Binding-site contacts:
Ligand atom C8 contacts residue ASN349 of chain 1.A at 4.0 Å.
Ligand atom C4 contacts residue ASN349 of chain 1.A at 4.2 Å.
Ligand atom C8 contacts residue THR378 of chain 1.A at 3.9 Å.
Ligand atom C3 contacts residue ASN349 of chain 1.A at 3.6 Å.
Ligand atom C1 contacts residue ASN349 of chain 1.A at 1.4 Å.
Ligand atom O7 contacts residue ASN349 of chain 1.A at 3.6 Å (h-bond).
Ligand atom C8 contacts residue GLY345 of chain 1.A at 3.6 Å.
Ligand atom C2 contacts residue ASN349 of chain 1.A at 2.4 Å.
Ligand atom O5 contacts residue ASN349 of chain 1.A at 2.4 Å (h-bond).
Ligand atom C8 contacts residue PHE379 of chain 1.A at 4.2 Å (hydrophobic).
Ligand atom N2 contacts residue ASN349 of chain 1.A at 2.8 Å (h-bond).
Ligand atom C7 contacts residue ASN349 of chain 1.A at 3.4 Å.
Ligand atom C5 contacts residue ASN349 of chain 1.A at 3.7 Å.

This small molecule binds to this protein.
Small molecule (SMILES): CC(=O)N[C@H]1[C@H](O[C@H]2[C@H](O)[C@@H](NC(C)=O)CO[C@@H]2CO)O[C@H](CO)[C@@H](O[C@@H]2O[C@H](CO)[C@@H](O)[C@H](O)[C@@H]2O)[C@@H]1O

Sequence of chain 1.A:
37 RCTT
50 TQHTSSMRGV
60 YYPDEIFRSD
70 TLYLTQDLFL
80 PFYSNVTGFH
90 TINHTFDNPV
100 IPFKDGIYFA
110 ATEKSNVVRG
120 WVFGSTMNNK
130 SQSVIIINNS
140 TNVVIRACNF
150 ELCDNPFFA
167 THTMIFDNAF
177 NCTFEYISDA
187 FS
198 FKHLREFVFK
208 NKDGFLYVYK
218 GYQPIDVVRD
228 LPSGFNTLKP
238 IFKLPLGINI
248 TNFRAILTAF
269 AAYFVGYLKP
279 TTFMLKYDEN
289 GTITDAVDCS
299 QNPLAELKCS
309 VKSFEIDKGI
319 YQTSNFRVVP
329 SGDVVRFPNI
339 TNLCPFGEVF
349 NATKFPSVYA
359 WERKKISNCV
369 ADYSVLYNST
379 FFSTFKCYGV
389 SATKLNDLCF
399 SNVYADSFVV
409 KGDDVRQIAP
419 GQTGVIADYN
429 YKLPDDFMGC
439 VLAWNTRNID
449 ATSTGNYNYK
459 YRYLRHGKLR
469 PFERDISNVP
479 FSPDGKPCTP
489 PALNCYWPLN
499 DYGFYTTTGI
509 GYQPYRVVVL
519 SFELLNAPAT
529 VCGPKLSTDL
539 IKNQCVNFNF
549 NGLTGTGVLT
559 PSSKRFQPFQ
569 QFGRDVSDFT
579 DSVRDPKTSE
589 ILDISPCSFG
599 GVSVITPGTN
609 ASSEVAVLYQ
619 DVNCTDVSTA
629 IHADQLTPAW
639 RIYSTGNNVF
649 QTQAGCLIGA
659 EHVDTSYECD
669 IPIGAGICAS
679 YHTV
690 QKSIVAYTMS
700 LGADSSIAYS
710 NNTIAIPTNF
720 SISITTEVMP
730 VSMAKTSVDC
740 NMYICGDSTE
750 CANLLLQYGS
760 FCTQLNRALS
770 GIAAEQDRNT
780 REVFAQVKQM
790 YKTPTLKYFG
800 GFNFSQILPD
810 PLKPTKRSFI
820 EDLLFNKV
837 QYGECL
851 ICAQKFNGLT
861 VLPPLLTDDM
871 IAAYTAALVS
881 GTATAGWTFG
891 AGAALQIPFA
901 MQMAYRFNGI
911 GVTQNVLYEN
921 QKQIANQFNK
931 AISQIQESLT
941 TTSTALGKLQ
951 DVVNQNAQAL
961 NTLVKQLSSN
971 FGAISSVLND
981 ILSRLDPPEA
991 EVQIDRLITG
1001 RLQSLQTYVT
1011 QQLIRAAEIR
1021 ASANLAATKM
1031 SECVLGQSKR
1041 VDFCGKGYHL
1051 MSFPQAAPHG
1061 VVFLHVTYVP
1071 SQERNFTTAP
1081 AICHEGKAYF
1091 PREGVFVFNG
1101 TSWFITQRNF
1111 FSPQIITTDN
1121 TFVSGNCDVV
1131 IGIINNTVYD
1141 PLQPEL